Binding-site contacts:
Ligand atom O5' contacts residue GLU192 of chain 1.C at 2.7 Å (salt-bridge).
Ligand atom C8 contacts residue HIS267 of chain 1.C at 3.5 Å.
Ligand atom C5' contacts residue GLU192 of chain 1.C at 3.3 Å.
Ligand atom O3' contacts residue LEU151 of chain 1.C at 3.0 Å (h-bond).
Ligand atom O5' contacts residue ALA193 of chain 1.C at 3.5 Å.
Ligand atom N1 contacts residue VAL108 of chain 1.C at 3.7 Å.
Ligand atom O2' contacts residue ASP41 of chain 1.C at 2.9 Å (salt-bridge).
Ligand atom O3' contacts residue CA1 of chain 1.Z at 2.7 Å.
Ligand atom C2' contacts residue ASP40 of chain 1.C at 3.2 Å.
Ligand atom C6 contacts residue ASN186 of chain 1.C at 3.8 Å.
Ligand atom O6 contacts residue TRP254 of chain 1.C at 3.1 Å (h-bond).
Ligand atom C8 contacts residue HIS109 of chain 1.C at 3.7 Å.
Ligand atom C5 contacts residue VAL108 of chain 1.C at 3.6 Å (hydrophobic).
Ligand atom O3' contacts residue ASP268 of chain 1.C at 2.6 Å (salt-bridge).
Ligand atom C3' contacts residue ASP268 of chain 1.C at 3.4 Å.
Ligand atom C4' contacts residue ASN194 of chain 1.C at 3.8 Å.
Ligand atom O5' contacts residue ASN186 of chain 1.C at 2.8 Å (h-bond).
Ligand atom N3 contacts residue ALA193 of chain 1.C at 3.5 Å.
Ligand atom C2 contacts residue ALA193 of chain 1.C at 3.5 Å (hydrophobic).
Ligand atom C6 contacts residue VAL108 of chain 1.C at 3.8 Å (hydrophobic).
Ligand atom C3' contacts residue CA1 of chain 1.Z at 3.6 Å.
Ligand atom O2' contacts residue ASP268 of chain 1.C at 3.3 Å (salt-bridge).
Ligand atom N4' contacts residue ASN194 of chain 1.C at 3.7 Å.
Ligand atom C1' contacts residue HIS109 of chain 1.C at 3.7 Å.
Ligand atom C4' contacts residue GLU192 of chain 1.C at 3.6 Å.
Ligand atom C5' contacts residue ASN186 of chain 1.C at 3.6 Å.
Ligand atom C8 contacts residue TYR251 of chain 1.C at 3.4 Å (hydrophobic).
Ligand atom C2' contacts residue CA1 of chain 1.Z at 3.5 Å.
Ligand atom O2' contacts residue ASP40 of chain 1.C at 2.7 Å (salt-bridge).
Ligand atom O2' contacts residue CA1 of chain 1.Z at 2.4 Å.
Ligand atom O2' contacts residue ASN65 of chain 1.C at 3.1 Å (h-bond).
Ligand atom C3' contacts residue LEU177 of chain 1.C at 3.7 Å (hydrophobic).
Ligand atom C1' contacts residue ASN65 of chain 1.C at 3.3 Å.
Ligand atom C3' contacts residue ASP40 of chain 1.C at 3.8 Å.
Ligand atom C9 contacts residue HIS109 of chain 1.C at 3.5 Å.
Ligand atom N7 contacts residue VAL108 of chain 1.C at 3.7 Å.
Ligand atom O3' contacts residue LEU177 of chain 1.C at 3.5 Å.
Ligand atom O3' contacts residue ASN194 of chain 1.C at 3.4 Å (h-bond).
Ligand atom N7 contacts residue HIS267 of chain 1.C at 3.8 Å.
Ligand atom N7 contacts residue TYR251 of chain 1.C at 3.8 Å.

The small molecule below binds the protein below.
Small molecule (SMILES): O=c1[nH]cnc2c([C@@H]3N[C@H](CO)[C@@H](O)[C@H]3O)c[nH]c12

Sequence of chain 1.C:
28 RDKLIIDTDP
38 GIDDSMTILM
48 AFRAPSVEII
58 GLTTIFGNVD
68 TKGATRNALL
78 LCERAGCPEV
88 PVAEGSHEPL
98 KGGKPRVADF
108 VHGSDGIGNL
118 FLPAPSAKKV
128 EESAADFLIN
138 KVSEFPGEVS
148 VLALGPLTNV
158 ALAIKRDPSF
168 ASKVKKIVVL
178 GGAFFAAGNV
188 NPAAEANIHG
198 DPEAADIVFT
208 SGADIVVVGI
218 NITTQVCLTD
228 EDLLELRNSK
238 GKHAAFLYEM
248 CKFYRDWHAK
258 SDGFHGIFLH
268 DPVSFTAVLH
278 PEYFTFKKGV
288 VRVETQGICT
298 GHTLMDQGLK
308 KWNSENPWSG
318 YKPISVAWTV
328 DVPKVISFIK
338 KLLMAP